The protein below binds the small molecule below.
Small molecule (SMILES): COc1cc2nc(C)nc(N[C@H](C)c3cccc(C(F)(F)F)c3)c2cc1OC

Binding-site contacts:
Ligand atom C22 contacts residue GLU340 of chain 1.A at 3.5 Å.
Ligand atom F28 contacts residue LEU339 of chain 1.A at 3.6 Å.
Ligand atom C9 contacts residue PHE328 of chain 1.A at 3.5 Å (hydrophobic).
Ligand atom C12 contacts residue TYR322 of chain 1.A at 3.7 Å (hydrophobic).
Ligand atom N1 contacts residue HIS343 of chain 1.A at 3.7 Å.
Ligand atom C4 contacts residue TYR322 of chain 1.A at 3.6 Å (hydrophobic).
Ligand atom C5 contacts residue MET316 of chain 1.A at 3.7 Å (hydrophobic).
Ligand atom C5 contacts residue ASN317 of chain 1.A at 3.5 Å.
Ligand atom N1 contacts residue ASN317 of chain 1.A at 2.8 Å (h-bond).
Ligand atom C13 contacts residue HIS343 of chain 1.A at 3.5 Å.
Ligand atom N19 contacts residue HIS343 of chain 1.A at 3.4 Å.
Ligand atom C21 contacts residue ASN317 of chain 1.A at 3.5 Å.
Ligand atom C3 contacts residue HIS343 of chain 1.A at 3.8 Å.
Ligand atom F27 contacts residue PHE328 of chain 1.A at 3.5 Å.
Ligand atom C3 contacts residue ASN317 of chain 1.A at 3.6 Å.
Ligand atom C9 contacts residue IMD1 of chain 1.D at 3.6 Å.
Ligand atom C15 contacts residue HIS343 of chain 1.A at 3.5 Å.
Ligand atom N17 contacts residue HIS343 of chain 1.A at 3.5 Å.
Ligand atom C18 contacts residue HIS343 of chain 1.A at 3.5 Å.
Ligand atom F27 contacts residue LYS336 of chain 1.A at 3.3 Å.
Ligand atom C2 contacts residue ASN317 of chain 1.A at 3.4 Å.
Ligand atom C8 contacts residue LEU339 of chain 1.A at 3.7 Å (hydrophobic).
Ligand atom F26 contacts residue GLU340 of chain 1.A at 3.1 Å.
Ligand atom C5 contacts residue TYR322 of chain 1.A at 3.7 Å (hydrophobic).
Ligand atom C10 contacts residue HIS343 of chain 1.A at 3.6 Å.
Ligand atom C14 contacts residue HIS343 of chain 1.A at 3.3 Å.
Ligand atom C13 contacts residue ASN317 of chain 1.A at 3.2 Å.
Ligand atom C16 contacts residue HIS343 of chain 1.A at 3.4 Å.
Ligand atom F27 contacts residue IMD1 of chain 1.D at 3.3 Å.
Ligand atom C13 contacts residue TYR322 of chain 1.A at 3.5 Å (hydrophobic).
Ligand atom C4 contacts residue MET316 of chain 1.A at 3.7 Å (hydrophobic).
Ligand atom F28 contacts residue LYS336 of chain 1.A at 3.4 Å.
Ligand atom C3 contacts residue LEU339 of chain 1.A at 3.7 Å (hydrophobic).
Ligand atom C4 contacts residue PHE328 of chain 1.A at 3.6 Å (hydrophobic).
Ligand atom F26 contacts residue LYS336 of chain 1.A at 3.8 Å.
Ligand atom C2 contacts residue LEU339 of chain 1.A at 3.5 Å (hydrophobic).
Ligand atom C6 contacts residue LEU339 of chain 1.A at 3.7 Å (hydrophobic).
Ligand atom C7 contacts residue LEU339 of chain 1.A at 3.6 Å (hydrophobic).
Ligand atom C22 contacts residue GLU344 of chain 1.A at 3.6 Å.
Ligand atom C2 contacts residue HIS343 of chain 1.A at 3.6 Å.

Sequence of chain 1.A:
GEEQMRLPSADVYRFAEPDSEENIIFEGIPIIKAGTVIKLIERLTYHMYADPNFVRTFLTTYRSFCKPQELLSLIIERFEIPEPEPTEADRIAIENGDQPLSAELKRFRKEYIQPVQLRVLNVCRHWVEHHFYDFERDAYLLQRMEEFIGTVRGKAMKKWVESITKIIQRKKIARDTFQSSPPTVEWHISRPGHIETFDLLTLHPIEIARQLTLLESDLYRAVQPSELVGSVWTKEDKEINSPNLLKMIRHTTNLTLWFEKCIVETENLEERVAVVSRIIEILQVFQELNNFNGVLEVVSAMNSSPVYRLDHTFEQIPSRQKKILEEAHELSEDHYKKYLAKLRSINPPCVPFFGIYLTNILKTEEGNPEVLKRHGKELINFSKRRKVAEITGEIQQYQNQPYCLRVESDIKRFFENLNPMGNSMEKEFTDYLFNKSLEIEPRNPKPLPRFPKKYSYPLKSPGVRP